Binding-site contacts:
Ligand atom N2 contacts residue MN1 of chain 1.F at 3.9 Å.
Ligand atom O1 contacts residue HIS336 of chain 1.A at 3.9 Å.
Ligand atom P contacts residue MN1 of chain 1.F at 3.0 Å.
Ligand atom C2 contacts residue MN1 of chain 1.F at 4.0 Å.
Ligand atom C1 contacts residue MN1 of chain 1.F at 4.1 Å.
Ligand atom O1 contacts residue ASP255 of chain 1.A at 2.8 Å (salt-bridge).
Ligand atom C6 contacts residue GLU381 of chain 1.A at 3.8 Å.
Ligand atom O1 contacts residue ASP244 of chain 1.A at 3.6 Å (salt-bridge).
Ligand atom P contacts residue HIS343 of chain 1.A at 4.1 Å.
Ligand atom O2 contacts residue HIS336 of chain 1.A at 4.0 Å.
Ligand atom P contacts residue ASP244 of chain 1.A at 3.6 Å.
Ligand atom O2 contacts residue GLU381 of chain 1.A at 4.0 Å.
Ligand atom C5 contacts residue ARG418 of chain 1.A at 3.5 Å.
Ligand atom C2 contacts residue ASP255 of chain 1.A at 4.2 Å.
Ligand atom C6 contacts residue HIS332 of chain 1.A at 3.5 Å.
Ligand atom O1 contacts residue MN1 of chain 1.F at 2.1 Å.
Ligand atom C1 contacts residue HIS343 of chain 1.A at 4.0 Å.
Ligand atom O2 contacts residue HIS343 of chain 1.A at 2.7 Å (h-bond).
Ligand atom P contacts residue ASP255 of chain 1.A at 4.0 Å.
Ligand atom C5 contacts residue ASP244 of chain 1.A at 4.2 Å.
Ligand atom N2 contacts residue GLU381 of chain 1.A at 2.7 Å (salt-bridge).
Ligand atom O1 contacts residue GLU381 of chain 1.A at 3.2 Å (salt-bridge).
Ligand atom C5 contacts residue HIS226 of chain 1.A at 4.1 Å.
Ligand atom C2 contacts residue VAL342 of chain 1.A at 3.9 Å (hydrophobic).
Ligand atom N1 contacts residue MN1 of chain 1.F at 3.0 Å.
Ligand atom N2 contacts residue ASP244 of chain 1.A at 3.8 Å.
Ligand atom P contacts residue GLU420 of chain 1.A at 4.2 Å.
Ligand atom P contacts residue MN1 of chain 1.E at 3.0 Å.
Ligand atom O2 contacts residue MN1 of chain 1.E at 3.1 Å.
Ligand atom N1 contacts residue ASP244 of chain 1.A at 3.0 Å (salt-bridge).
Ligand atom C2 contacts residue HIS343 of chain 1.A at 4.1 Å.
Ligand atom O2 contacts residue MN1 of chain 1.F at 4.2 Å.
Ligand atom C4 contacts residue GLU381 of chain 1.A at 3.8 Å.
Ligand atom C2 contacts residue TYR212 of chain 1.A at 3.6 Å (hydrophobic).
Ligand atom N2 contacts residue MN1 of chain 1.E at 4.0 Å.
Ligand atom C5 contacts residue LEU225 of chain 1.A at 3.9 Å (hydrophobic).
Ligand atom N2 contacts residue ARG418 of chain 1.A at 4.0 Å.
Ligand atom O1 contacts residue MN1 of chain 1.E at 1.9 Å.
Ligand atom O1 contacts residue GLU420 of chain 1.A at 2.9 Å (salt-bridge).
Ligand atom P contacts residue GLU381 of chain 1.A at 3.5 Å.

A small-molecule ligand and the protein it binds are described below.
Small molecule (SMILES): CC(C)NP(=O)(O)NC(C)C

Sequence of chain 1.A:
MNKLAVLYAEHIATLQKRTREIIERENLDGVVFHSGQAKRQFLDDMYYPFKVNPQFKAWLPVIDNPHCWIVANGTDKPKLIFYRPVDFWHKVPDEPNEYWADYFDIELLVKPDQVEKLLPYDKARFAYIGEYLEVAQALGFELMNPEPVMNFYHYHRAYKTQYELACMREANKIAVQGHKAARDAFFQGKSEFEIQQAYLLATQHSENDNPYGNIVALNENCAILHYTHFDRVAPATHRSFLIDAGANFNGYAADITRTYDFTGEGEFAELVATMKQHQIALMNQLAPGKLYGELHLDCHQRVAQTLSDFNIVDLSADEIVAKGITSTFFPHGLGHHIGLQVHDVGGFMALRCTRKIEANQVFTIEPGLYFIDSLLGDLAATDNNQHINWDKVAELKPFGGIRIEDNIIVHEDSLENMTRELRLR